Sequence of chain 1.A:
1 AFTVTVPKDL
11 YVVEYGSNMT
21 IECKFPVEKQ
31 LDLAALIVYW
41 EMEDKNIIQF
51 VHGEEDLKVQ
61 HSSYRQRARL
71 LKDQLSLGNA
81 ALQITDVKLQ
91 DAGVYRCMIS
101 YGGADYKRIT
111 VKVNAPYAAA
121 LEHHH

Sequence of chain 1.B:
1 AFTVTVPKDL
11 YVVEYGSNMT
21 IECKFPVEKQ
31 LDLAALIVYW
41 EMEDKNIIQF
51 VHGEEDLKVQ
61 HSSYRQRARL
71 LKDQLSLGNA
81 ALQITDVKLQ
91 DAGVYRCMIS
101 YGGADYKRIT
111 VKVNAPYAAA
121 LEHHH

Binding-site contacts:
Ligand atom C04 contacts residue ALA104 of chain 1.B at 3.5 Å (hydrophobic).
Ligand atom C07 contacts residue MET98 of chain 1.A at 3.4 Å (hydrophobic).
Ligand atom C20 contacts residue TYR39 of chain 1.B at 3.4 Å (hydrophobic).
Ligand atom N12 contacts residue ALA104 of chain 1.B at 3.3 Å (h-bond).
Ligand atom C14 contacts residue TYR39 of chain 1.A at 3.3 Å (hydrophobic).
Ligand atom O15 contacts residue TYR39 of chain 1.A at 3.4 Å.
Ligand atom O09 contacts residue MET98 of chain 1.A at 3.4 Å.
Ligand atom N12 contacts residue GLN49 of chain 1.A at 3.1 Å (h-bond).
Ligand atom C23 contacts residue SER100 of chain 1.B at 3.6 Å.
Ligand atom C26 contacts residue ARG108 of chain 1.B at 3.1 Å.
Ligand atom C04 contacts residue MET98 of chain 1.A at 3.6 Å (hydrophobic).
Ligand atom C07 contacts residue ASP105 of chain 1.B at 3.2 Å.
Ligand atom C06 contacts residue MET98 of chain 1.A at 3.5 Å (hydrophobic).
Ligand atom S16 contacts residue TYR39 of chain 1.A at 3.2 Å (h-bond).
Ligand atom C03 contacts residue MET98 of chain 1.A at 3.3 Å (hydrophobic).
Ligand atom C32 contacts residue ARG108 of chain 1.B at 3.5 Å.
Ligand atom N30 contacts residue LYS107 of chain 1.B at 3.2 Å.
Ligand atom C14 contacts residue ASP105 of chain 1.B at 3.4 Å.
Ligand atom N13 contacts residue ASP105 of chain 1.B at 3.3 Å (salt-bridge).
Ligand atom N13 contacts residue GLN49 of chain 1.A at 3.5 Å (h-bond).
Ligand atom O33 contacts residue LYS107 of chain 1.B at 3.4 Å.
Ligand atom C23 contacts residue ALA104 of chain 1.A at 3.5 Å (hydrophobic).
Ligand atom C02 contacts residue ILE99 of chain 1.A at 3.5 Å (hydrophobic).
Ligand atom C17 contacts residue ASP105 of chain 1.B at 3.2 Å.
Ligand atom C21 contacts residue TYR39 of chain 1.B at 3.3 Å (hydrophobic).
Ligand atom C17 contacts residue TYR106 of chain 1.B at 3.2 Å (hydrophobic).
Ligand atom C19 contacts residue MET98 of chain 1.B at 3.5 Å (hydrophobic).
Ligand atom C05 contacts residue MET98 of chain 1.A at 3.5 Å (hydrophobic).
Ligand atom C10 contacts residue ALA104 of chain 1.B at 3.3 Å (hydrophobic).
Ligand atom S16 contacts residue TYR106 of chain 1.B at 3.5 Å.
Ligand atom C03 contacts residue SER100 of chain 1.A at 3.6 Å.
Ligand atom C22 contacts residue MET98 of chain 1.B at 3.6 Å (hydrophobic).
Ligand atom C22 contacts residue ALA104 of chain 1.A at 3.6 Å (hydrophobic).
Ligand atom C28 contacts residue TYR106 of chain 1.B at 3.2 Å (hydrophobic).
Ligand atom C29 contacts residue ARG108 of chain 1.B at 3.2 Å.
Ligand atom O34 contacts residue ARG108 of chain 1.B at 2.9 Å (salt-bridge).
Ligand atom C05 contacts residue ALA104 of chain 1.B at 3.4 Å (hydrophobic).
Ligand atom C11 contacts residue ALA104 of chain 1.B at 3.5 Å (hydrophobic).
Ligand atom C03 contacts residue ILE99 of chain 1.A at 3.4 Å (hydrophobic).
Ligand atom N30 contacts residue ARG108 of chain 1.B at 3.4 Å (salt-bridge).

This small molecule binds to this protein.
Small molecule (SMILES): Cc1c(OCc2nnc(SCc3cccc(CN[C@@H](CO)C(=O)O)c3)o2)cccc1-c1ccccc1